Sequence of chain 6.A:
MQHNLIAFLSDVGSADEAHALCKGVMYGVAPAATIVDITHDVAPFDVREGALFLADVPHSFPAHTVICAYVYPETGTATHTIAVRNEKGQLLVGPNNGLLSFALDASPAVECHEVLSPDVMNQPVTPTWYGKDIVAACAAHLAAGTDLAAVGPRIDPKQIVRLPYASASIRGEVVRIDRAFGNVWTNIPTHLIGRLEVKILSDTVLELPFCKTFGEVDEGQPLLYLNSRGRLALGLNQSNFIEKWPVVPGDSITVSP

The protein below binds the small molecule below.
Small molecule (SMILES): Nc1ncnc2c1ncn2[C@@H]1O[C@H](CO)[C@@H](O)[C@H]1O

Sequence of chain 5.A:
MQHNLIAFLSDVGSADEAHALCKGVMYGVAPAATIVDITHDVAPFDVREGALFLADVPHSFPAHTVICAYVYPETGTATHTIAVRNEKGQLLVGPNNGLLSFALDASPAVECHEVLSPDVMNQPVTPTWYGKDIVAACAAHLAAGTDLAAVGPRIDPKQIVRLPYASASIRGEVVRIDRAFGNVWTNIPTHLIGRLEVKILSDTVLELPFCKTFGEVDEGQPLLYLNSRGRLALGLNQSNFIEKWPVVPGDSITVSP

Binding-site contacts:
Ligand atom N1 contacts residue GLN252 of chain 5.A at 2.9 Å (h-bond).
Ligand atom O5' contacts residue THR75 of chain 6.A at 3.5 Å (h-bond).
Ligand atom O5' contacts residue TRP129 of chain 6.A at 3.4 Å.
Ligand atom N3 contacts residue PHE228 of chain 5.A at 3.6 Å.
Ligand atom C3' contacts residue ASP11 of chain 6.A at 3.3 Å.
Ligand atom C2' contacts residue PHE186 of chain 5.A at 3.6 Å (hydrophobic).
Ligand atom C4 contacts residue PHE45 of chain 6.A at 3.3 Å (hydrophobic).
Ligand atom C4' contacts residue TYR72 of chain 6.A at 3.5 Å (hydrophobic).
Ligand atom C8 contacts residue PHE186 of chain 5.A at 3.6 Å (hydrophobic).
Ligand atom N7 contacts residue ASN188 of chain 5.A at 3.0 Å (h-bond).
Ligand atom O3' contacts residue ASP11 of chain 6.A at 2.6 Å (salt-bridge).
Ligand atom N3 contacts residue PHE45 of chain 6.A at 3.5 Å.
Ligand atom C5' contacts residue TRP129 of chain 6.A at 3.6 Å (hydrophobic).
Ligand atom C5 contacts residue PHE45 of chain 6.A at 3.4 Å (hydrophobic).
Ligand atom C6 contacts residue PHE45 of chain 6.A at 3.5 Å (hydrophobic).
Ligand atom O5' contacts residue TYR130 of chain 6.A at 3.4 Å (h-bond).
Ligand atom C2 contacts residue PHE228 of chain 5.A at 3.5 Å (hydrophobic).
Ligand atom C6 contacts residue LEU250 of chain 5.A at 3.6 Å (hydrophobic).
Ligand atom O2' contacts residue ASP11 of chain 6.A at 2.8 Å (salt-bridge).
Ligand atom C2' contacts residue ASP11 of chain 6.A at 3.5 Å.
Ligand atom O3' contacts residue TYR72 of chain 6.A at 3.0 Å (h-bond).
Ligand atom N1 contacts residue LEU250 of chain 5.A at 3.5 Å (h-bond).
Ligand atom C4 contacts residue PHE228 of chain 5.A at 3.5 Å (hydrophobic).
Ligand atom N1 contacts residue PHE228 of chain 5.A at 3.5 Å.
Ligand atom N7 contacts residue PHE186 of chain 5.A at 3.5 Å.
Ligand atom O5' contacts residue THR128 of chain 6.A at 3.1 Å (h-bond).
Ligand atom N6 contacts residue PHE228 of chain 5.A at 3.5 Å.
Ligand atom O5' contacts residue GLY131 of chain 6.A at 3.3 Å (h-bond).
Ligand atom N6 contacts residue ASN188 of chain 5.A at 3.0 Å (h-bond).
Ligand atom O3' contacts residue TYR70 of chain 6.A at 3.3 Å.
Ligand atom C2 contacts residue GLN252 of chain 5.A at 3.4 Å.
Ligand atom C1' contacts residue TYR72 of chain 6.A at 3.6 Å (hydrophobic).
Ligand atom N7 contacts residue PHE228 of chain 5.A at 3.4 Å.
Ligand atom O2' contacts residue TYR72 of chain 6.A at 3.4 Å (h-bond).
Ligand atom C6 contacts residue PHE228 of chain 5.A at 3.4 Å (hydrophobic).
Ligand atom N3 contacts residue PRO73 of chain 6.A at 3.3 Å.
Ligand atom C5 contacts residue PHE228 of chain 5.A at 3.5 Å (hydrophobic).
Ligand atom C2 contacts residue PHE45 of chain 6.A at 3.6 Å (hydrophobic).
Ligand atom N6 contacts residue LEU250 of chain 5.A at 2.9 Å (h-bond).
Ligand atom O2' contacts residue PRO73 of chain 6.A at 3.5 Å (h-bond).